Sequence of chain 2.C:
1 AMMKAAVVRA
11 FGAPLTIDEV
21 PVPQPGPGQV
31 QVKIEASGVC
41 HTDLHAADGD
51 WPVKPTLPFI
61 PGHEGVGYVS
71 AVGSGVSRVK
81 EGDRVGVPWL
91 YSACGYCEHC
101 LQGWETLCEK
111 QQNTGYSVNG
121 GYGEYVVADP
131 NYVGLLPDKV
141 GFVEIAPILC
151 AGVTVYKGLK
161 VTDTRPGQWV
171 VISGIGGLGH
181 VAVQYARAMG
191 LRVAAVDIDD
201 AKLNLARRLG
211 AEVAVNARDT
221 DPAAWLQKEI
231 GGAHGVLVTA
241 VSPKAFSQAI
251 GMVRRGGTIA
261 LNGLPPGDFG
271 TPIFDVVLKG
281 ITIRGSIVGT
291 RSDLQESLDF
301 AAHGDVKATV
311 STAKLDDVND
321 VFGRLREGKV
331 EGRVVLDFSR

This protein binds this small molecule.
Small molecule (SMILES): O=Cc1ccco1

Binding-site contacts:
Ligand atom C4 contacts residue TRP89 of chain 2.E at 3.6 Å (hydrophobic).
Ligand atom C2 contacts residue VAL288 of chain 2.E at 4.2 Å (hydrophobic).
Ligand atom C5 contacts residue ILE287 of chain 2.E at 3.1 Å (hydrophobic).
Ligand atom C1 contacts residue ZN1 of chain 2.CA at 2.8 Å.
Ligand atom OXT contacts residue CYS40 of chain 2.E at 3.4 Å (h-bond).
Ligand atom C1 contacts residue HIS63 of chain 2.E at 3.7 Å.
Ligand atom C1 contacts residue THR42 of chain 2.E at 3.5 Å.
Ligand atom C6 contacts residue VAL288 of chain 2.E at 3.6 Å (hydrophobic).
Ligand atom C2 contacts residue THR42 of chain 2.E at 3.6 Å.
Ligand atom C6 contacts residue ILE287 of chain 2.E at 3.5 Å (hydrophobic).
Ligand atom OXT contacts residue CYS150 of chain 2.E at 3.5 Å (h-bond).
Ligand atom O3 contacts residue TRP89 of chain 2.E at 4.0 Å.
Ligand atom O3 contacts residue THR42 of chain 2.E at 3.0 Å (h-bond).
Ligand atom C5 contacts residue TRP89 of chain 2.E at 3.3 Å (hydrophobic).
Ligand atom C2 contacts residue ZN1 of chain 2.CA at 4.3 Å.
Ligand atom C2 contacts residue TRP89 of chain 2.E at 3.6 Å (hydrophobic).
Ligand atom C4 contacts residue LEU278 of chain 2.C at 4.2 Å (hydrophobic).
Ligand atom O3 contacts residue LEU264 of chain 2.E at 3.9 Å.
Ligand atom OXT contacts residue THR42 of chain 2.E at 2.5 Å (h-bond).
Ligand atom OXT contacts residue ZN1 of chain 2.CA at 2.1 Å.
Ligand atom C4 contacts residue ILE287 of chain 2.E at 4.3 Å (hydrophobic).
Ligand atom OXT contacts residue HIS63 of chain 2.E at 3.3 Å (h-bond).
Ligand atom C1 contacts residue CYS150 of chain 2.E at 3.5 Å (hydrophobic).
Ligand atom C1 contacts residue VAL288 of chain 2.E at 4.0 Å (hydrophobic).
Ligand atom C6 contacts residue TRP89 of chain 2.E at 3.2 Å (hydrophobic).
Ligand atom C4 contacts residue LEU264 of chain 2.E at 3.5 Å (hydrophobic).
Ligand atom C5 contacts residue LEU264 of chain 2.E at 4.4 Å (hydrophobic).
Ligand atom C5 contacts residue LEU278 of chain 2.C at 3.8 Å (hydrophobic).
Ligand atom C4 contacts residue TRP51 of chain 2.E at 3.5 Å (hydrophobic).
Ligand atom C1 contacts residue TRP89 of chain 2.E at 3.9 Å (hydrophobic).
Ligand atom C4 contacts residue THR42 of chain 2.E at 4.2 Å.
Ligand atom O3 contacts residue TRP51 of chain 2.E at 3.4 Å.

Sequence of chain 2.E:
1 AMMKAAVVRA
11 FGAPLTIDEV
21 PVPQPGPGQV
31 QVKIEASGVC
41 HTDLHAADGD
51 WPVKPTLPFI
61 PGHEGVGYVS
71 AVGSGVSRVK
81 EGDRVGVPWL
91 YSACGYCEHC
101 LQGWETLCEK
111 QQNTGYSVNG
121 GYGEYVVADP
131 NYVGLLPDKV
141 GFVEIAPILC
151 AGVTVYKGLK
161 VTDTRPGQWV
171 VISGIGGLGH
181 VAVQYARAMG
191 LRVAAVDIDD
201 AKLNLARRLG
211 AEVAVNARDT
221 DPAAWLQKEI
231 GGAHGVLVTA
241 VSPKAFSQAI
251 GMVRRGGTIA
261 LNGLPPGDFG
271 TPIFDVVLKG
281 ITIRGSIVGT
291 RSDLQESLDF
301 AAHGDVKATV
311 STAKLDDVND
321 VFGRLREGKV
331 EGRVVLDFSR